Sequence of chain 1.B:
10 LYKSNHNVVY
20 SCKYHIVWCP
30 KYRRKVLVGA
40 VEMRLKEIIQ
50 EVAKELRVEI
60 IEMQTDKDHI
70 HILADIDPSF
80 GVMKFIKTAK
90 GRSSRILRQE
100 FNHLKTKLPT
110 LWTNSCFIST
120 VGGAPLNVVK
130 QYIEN

Sequence of chain 1.A:
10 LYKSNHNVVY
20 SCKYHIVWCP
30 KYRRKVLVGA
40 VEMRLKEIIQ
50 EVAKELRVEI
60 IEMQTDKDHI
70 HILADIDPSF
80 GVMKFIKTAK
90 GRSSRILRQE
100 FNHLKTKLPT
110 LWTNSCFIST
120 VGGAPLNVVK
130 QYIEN

Binding-site contacts:
Ligand atom O3' contacts residue ARG32 of chain 1.A at 3.9 Å.
Ligand atom C5 contacts residue TYR131 of chain 1.B at 3.8 Å (hydrophobic).
Ligand atom C1' contacts residue ARG32 of chain 1.A at 3.4 Å.
Ligand atom C4' contacts residue HIS68 of chain 1.A at 3.7 Å.
Ligand atom C4' contacts residue ARG32 of chain 1.A at 3.8 Å.
Ligand atom C2 contacts residue ARG32 of chain 1.A at 3.8 Å.
Ligand atom C3' contacts residue ASN134 of chain 1.B at 3.9 Å.
Ligand atom O2 contacts residue ARG32 of chain 1.A at 2.9 Å (salt-bridge).
Ligand atom C1' contacts residue TYR131 of chain 1.B at 3.8 Å (hydrophobic).
Ligand atom C5' contacts residue ASN134 of chain 1.B at 3.8 Å.
Ligand atom C2 contacts residue ARG32 of chain 1.A at 3.8 Å.
Ligand atom N1 contacts residue TYR131 of chain 1.B at 3.9 Å.
Ligand atom C6 contacts residue TYR131 of chain 1.B at 3.5 Å (hydrophobic).
Ligand atom O2 contacts residue CYS28 of chain 1.A at 3.4 Å (h-bond).
Ligand atom C4 contacts residue ARG32 of chain 1.A at 3.8 Å.
Ligand atom O3' contacts residue ILE132 of chain 1.B at 3.8 Å.
Ligand atom C4' contacts residue TYR31 of chain 1.A at 3.4 Å (hydrophobic).
Ligand atom O4' contacts residue TYR31 of chain 1.A at 3.6 Å.
Ligand atom N3 contacts residue ARG32 of chain 1.A at 2.9 Å (salt-bridge).
Ligand atom C2' contacts residue TYR131 of chain 1.B at 3.1 Å (hydrophobic).
Ligand atom O4' contacts residue HIS68 of chain 1.A at 3.8 Å.
Ligand atom O3' contacts residue ASN134 of chain 1.B at 3.2 Å (h-bond).
Ligand atom O4' contacts residue ARG32 of chain 1.A at 2.8 Å (salt-bridge).
Ligand atom O3' contacts residue HIS68 of chain 1.A at 3.2 Å.
Ligand atom C3' contacts residue TYR31 of chain 1.A at 3.9 Å (hydrophobic).
Ligand atom C4' contacts residue ARG32 of chain 1.A at 3.5 Å.
Ligand atom O3' contacts residue TYR31 of chain 1.A at 3.4 Å (h-bond).
Ligand atom C3' contacts residue GLU133 of chain 1.B at 3.8 Å.
Ligand atom C5' contacts residue ARG33 of chain 1.A at 4.0 Å.
Ligand atom C4' contacts residue TYR31 of chain 1.A at 3.6 Å (hydrophobic).
Ligand atom C1' contacts residue ARG32 of chain 1.A at 4.0 Å.
Ligand atom C5 contacts residue GLN130 of chain 1.B at 3.5 Å.
Ligand atom C3' contacts residue HIS68 of chain 1.A at 4.0 Å.
Ligand atom O4' contacts residue ARG32 of chain 1.A at 3.1 Å (salt-bridge).
Ligand atom C5' contacts residue ARG32 of chain 1.A at 4.0 Å.
Ligand atom C6 contacts residue GLN130 of chain 1.B at 3.4 Å.
Ligand atom C4' contacts residue ASN134 of chain 1.B at 3.8 Å.
Ligand atom C5' contacts residue TYR31 of chain 1.A at 3.6 Å (hydrophobic).
Ligand atom C5' contacts residue ARG32 of chain 1.A at 3.4 Å.
Ligand atom O3' contacts residue GLU133 of chain 1.B at 3.1 Å.

The small molecule below binds the protein below.
Small molecule (SMILES): Cc1cn([C@H]2C[C@H](O[P](=O)(O)OC[C@H]3O[C@@H](n4cnc5c(N)ncnc54)C[C@@H]3O[P](=O)(O)OC[C@H]3O[C@@H](n4cc(C)c(=O)[nH]c4=O)C[C@@H]3O[P](=O)(O)OC[C@H]3O[C@@H](n4cc(C)c(=O)[nH]c4=O)C[C@@H]3O[P](=O)(O)OC[C@H]3O[C@@H](n4cnc5c(N)ncnc54)C[C@@H]3O[P](=O)(O)OC[C@H]3O[C@@H](n4ccc(N)nc4=O)C[C@@H]3O)[C@@H](CO)O2)c(=O)[nH]c1=O